Sequence of chain 1.C:
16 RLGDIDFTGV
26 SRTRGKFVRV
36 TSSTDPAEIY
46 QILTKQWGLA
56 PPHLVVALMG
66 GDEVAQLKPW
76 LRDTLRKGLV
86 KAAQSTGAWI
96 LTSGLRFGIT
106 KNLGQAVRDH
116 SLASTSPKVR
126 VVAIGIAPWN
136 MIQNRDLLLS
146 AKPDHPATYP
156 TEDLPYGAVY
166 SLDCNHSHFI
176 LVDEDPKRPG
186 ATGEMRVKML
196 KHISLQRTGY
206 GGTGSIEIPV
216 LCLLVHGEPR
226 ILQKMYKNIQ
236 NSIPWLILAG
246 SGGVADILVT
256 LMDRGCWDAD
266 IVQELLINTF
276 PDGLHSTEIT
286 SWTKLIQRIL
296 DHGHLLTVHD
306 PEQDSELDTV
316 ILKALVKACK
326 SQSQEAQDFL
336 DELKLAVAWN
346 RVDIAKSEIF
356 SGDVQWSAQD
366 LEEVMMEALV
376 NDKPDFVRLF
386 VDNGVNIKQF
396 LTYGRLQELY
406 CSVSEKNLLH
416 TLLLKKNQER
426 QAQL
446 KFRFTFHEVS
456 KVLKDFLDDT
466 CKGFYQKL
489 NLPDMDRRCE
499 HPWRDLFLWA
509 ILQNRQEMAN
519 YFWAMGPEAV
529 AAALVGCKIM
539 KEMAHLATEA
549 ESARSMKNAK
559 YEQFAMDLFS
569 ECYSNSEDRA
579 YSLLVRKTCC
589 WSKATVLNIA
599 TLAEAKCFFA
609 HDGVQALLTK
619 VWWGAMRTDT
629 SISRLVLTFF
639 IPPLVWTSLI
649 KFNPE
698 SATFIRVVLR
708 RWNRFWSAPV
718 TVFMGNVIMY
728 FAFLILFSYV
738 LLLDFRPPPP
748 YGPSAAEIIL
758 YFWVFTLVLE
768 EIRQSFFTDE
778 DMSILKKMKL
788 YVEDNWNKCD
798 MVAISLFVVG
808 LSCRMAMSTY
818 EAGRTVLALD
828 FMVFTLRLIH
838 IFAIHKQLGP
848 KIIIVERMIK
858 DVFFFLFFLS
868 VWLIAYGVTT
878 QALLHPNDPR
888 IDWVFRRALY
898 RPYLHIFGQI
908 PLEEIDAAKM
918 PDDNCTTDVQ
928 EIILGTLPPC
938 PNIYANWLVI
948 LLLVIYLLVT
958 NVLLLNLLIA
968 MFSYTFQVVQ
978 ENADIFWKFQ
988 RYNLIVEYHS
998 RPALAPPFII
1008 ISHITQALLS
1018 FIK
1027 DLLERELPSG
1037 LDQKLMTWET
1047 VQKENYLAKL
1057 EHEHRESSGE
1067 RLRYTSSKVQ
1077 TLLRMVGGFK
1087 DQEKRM

The small molecule below binds the protein below.
Small molecule (SMILES): C[C@@H]1CC[C@@]2(OC1)O[C@H]1C[C@H]3[C@@H]4CC=C5C[C@@H](O)CC[C@]5(C)[C@H]4CC[C@]3(C)[C@H]1[C@@H]2C

Binding-site contacts:
Ligand atom C1 contacts residue YUY1 of chain 1.P at 4.4 Å.
Ligand atom C12 contacts residue PHE892 of chain 1.C at 4.2 Å (hydrophobic).
Ligand atom O1 contacts residue ASP889 of chain 1.C at 4.5 Å.
Ligand atom C16 contacts residue YUY1 of chain 1.P at 3.7 Å.
Ligand atom C21 contacts residue YUY1 of chain 1.P at 4.5 Å.
Ligand atom C26 contacts residue YUY1 of chain 1.P at 4.2 Å.
Ligand atom C22 contacts residue YUY1 of chain 1.P at 4.0 Å.
Ligand atom C9 contacts residue PHE892 of chain 1.C at 4.1 Å (hydrophobic).
Ligand atom C19 contacts residue ILE888 of chain 1.C at 3.8 Å (hydrophobic).
Ligand atom C22 contacts residue ASP889 of chain 1.C at 4.0 Å.
Ligand atom C20 contacts residue ILE888 of chain 1.C at 4.2 Å (hydrophobic).
Ligand atom C15 contacts residue YUY1 of chain 1.P at 3.7 Å.
Ligand atom C13 contacts residue PHE892 of chain 1.C at 4.2 Å (hydrophobic).
Ligand atom C8 contacts residue YUY1 of chain 1.P at 4.2 Å.
Ligand atom C6 contacts residue PHE892 of chain 1.C at 3.7 Å (hydrophobic).
Ligand atom C contacts residue YUY1 of chain 1.P at 3.3 Å.
Ligand atom C16 contacts residue ASP889 of chain 1.C at 4.1 Å.
Ligand atom C11 contacts residue PHE892 of chain 1.C at 3.6 Å (hydrophobic).
Ligand atom C7 contacts residue PHE892 of chain 1.C at 4.2 Å (hydrophobic).
Ligand atom C10 contacts residue PHE892 of chain 1.C at 4.3 Å (hydrophobic).
Ligand atom O1 contacts residue YUY1 of chain 1.P at 3.8 Å.
Ligand atom C17 contacts residue ASP889 of chain 1.C at 4.3 Å.
Ligand atom C21 contacts residue ILE888 of chain 1.C at 4.5 Å (hydrophobic).
Ligand atom C25 contacts residue PHE892 of chain 1.C at 4.4 Å (hydrophobic).
Ligand atom C21 contacts residue ASP889 of chain 1.C at 4.0 Å.